The protein below binds the small molecule below.
Small molecule (SMILES): Nc1ccn([C@@H]2O[C@H](CO[P](=O)(O)O[C@H]3[C@@H](O)[C@H](n4ccc(=O)[nH]c4=O)O[C@@H]3COP(=O)=O)[C@@H](O)[C@H]2O)c(=O)n1

Sequence of chain 1.L:
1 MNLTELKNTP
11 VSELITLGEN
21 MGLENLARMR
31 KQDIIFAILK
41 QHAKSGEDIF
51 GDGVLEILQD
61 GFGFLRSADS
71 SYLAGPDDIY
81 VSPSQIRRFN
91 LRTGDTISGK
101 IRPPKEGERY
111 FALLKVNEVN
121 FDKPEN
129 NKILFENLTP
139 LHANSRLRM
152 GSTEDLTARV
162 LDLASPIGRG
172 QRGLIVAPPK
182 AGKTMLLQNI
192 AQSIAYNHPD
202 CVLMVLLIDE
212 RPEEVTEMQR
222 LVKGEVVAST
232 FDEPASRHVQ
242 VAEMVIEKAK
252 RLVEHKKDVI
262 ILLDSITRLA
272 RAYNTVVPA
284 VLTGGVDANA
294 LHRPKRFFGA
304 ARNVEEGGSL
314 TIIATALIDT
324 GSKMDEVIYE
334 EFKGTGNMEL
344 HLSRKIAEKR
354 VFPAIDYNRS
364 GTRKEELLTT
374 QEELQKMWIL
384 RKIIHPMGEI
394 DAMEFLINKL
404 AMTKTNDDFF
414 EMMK

Binding-site contacts:
Ligand atom C2' contacts residue TYR110 of chain 1.L at 4.0 Å (hydrophobic).
Ligand atom C4 contacts residue PHE64 of chain 1.L at 3.6 Å (hydrophobic).
Ligand atom O4 contacts residue GLU108 of chain 1.L at 3.2 Å (salt-bridge).
Ligand atom O4' contacts residue LEU58 of chain 1.L at 3.7 Å.
Ligand atom C4 contacts residue TYR80 of chain 1.L at 4.2 Å (hydrophobic).
Ligand atom C4 contacts residue TYR110 of chain 1.L at 4.0 Å (hydrophobic).
Ligand atom N1 contacts residue TYR110 of chain 1.L at 3.5 Å.
Ligand atom C6 contacts residue TYR110 of chain 1.L at 3.6 Å (hydrophobic).
Ligand atom N3 contacts residue ALA74 of chain 1.L at 4.1 Å.
Ligand atom N1 contacts residue LEU58 of chain 1.L at 3.7 Å.
Ligand atom C1' contacts residue TYR110 of chain 1.L at 3.5 Å (hydrophobic).
Ligand atom C2 contacts residue ARG66 of chain 1.L at 4.1 Å.
Ligand atom O2 contacts residue ARG66 of chain 1.L at 4.0 Å.
Ligand atom N3 contacts residue ARG109 of chain 1.L at 3.9 Å.
Ligand atom O2 contacts residue GLY107 of chain 1.L at 3.9 Å.
Ligand atom N4 contacts residue ARG66 of chain 1.L at 3.4 Å (salt-bridge).
Ligand atom N3 contacts residue GLU108 of chain 1.L at 3.9 Å.
Ligand atom O2' contacts residue TYR110 of chain 1.L at 3.3 Å (h-bond).
Ligand atom N3 contacts residue ARG66 of chain 1.L at 3.5 Å (salt-bridge).
Ligand atom C5 contacts residue TYR80 of chain 1.L at 3.5 Å (hydrophobic).
Ligand atom O2 contacts residue LEU58 of chain 1.L at 3.6 Å.
Ligand atom C4' contacts residue PHE62 of chain 1.L at 4.2 Å (hydrophobic).
Ligand atom C5 contacts residue TYR110 of chain 1.L at 4.0 Å (hydrophobic).
Ligand atom N4 contacts residue TYR110 of chain 1.L at 3.9 Å.
Ligand atom C2 contacts residue TYR110 of chain 1.L at 4.1 Å (hydrophobic).
Ligand atom O5' contacts residue PHE62 of chain 1.L at 3.4 Å.
Ligand atom P contacts residue PHE62 of chain 1.L at 3.8 Å.
Ligand atom C6 contacts residue TYR80 of chain 1.L at 4.0 Å (hydrophobic).
Ligand atom OP2 contacts residue ASP60 of chain 1.L at 3.9 Å.
Ligand atom C1' contacts residue LEU58 of chain 1.L at 3.6 Å (hydrophobic).
Ligand atom O4' contacts residue PHE62 of chain 1.L at 3.6 Å.
Ligand atom OP2 contacts residue PHE62 of chain 1.L at 4.0 Å.
Ligand atom C6 contacts residue TYR110 of chain 1.L at 4.2 Å (hydrophobic).
Ligand atom N3 contacts residue PHE64 of chain 1.L at 4.0 Å.
Ligand atom N4 contacts residue PHE64 of chain 1.L at 3.9 Å.
Ligand atom O4 contacts residue TYR80 of chain 1.L at 3.8 Å.
Ligand atom C5 contacts residue PHE64 of chain 1.L at 3.6 Å (hydrophobic).
Ligand atom C2 contacts residue LEU58 of chain 1.L at 3.7 Å (hydrophobic).
Ligand atom C4 contacts residue ARG66 of chain 1.L at 4.1 Å.
Ligand atom C5 contacts residue TYR110 of chain 1.L at 3.3 Å (hydrophobic).